The protein below binds the small molecule below.
Small molecule (SMILES): Nc1ncnc2c1ncn2[C@@H]1O[C@H](CO[P](=O)(O)O[P](=O)(O)CP(=O)(O)O)[C@@H](O)[C@H]1O

Binding-site contacts:
Ligand atom O1G contacts residue THR669 of chain 1.A at 2.4 Å (h-bond).
Ligand atom C2 contacts residue LYS871 of chain 1.A at 3.6 Å.
Ligand atom PB contacts residue ARG909 of chain 1.A at 2.6 Å.
Ligand atom O1B contacts residue THR669 of chain 1.A at 3.7 Å.
Ligand atom O3A contacts residue ARG909 of chain 1.A at 3.4 Å (salt-bridge).
Ligand atom O1B contacts residue ARG909 of chain 1.A at 1.3 Å (salt-bridge).
Ligand atom O3G contacts residue THR669 of chain 1.A at 3.6 Å (h-bond).
Ligand atom C1' contacts residue LEU911 of chain 1.A at 3.7 Å (hydrophobic).
Ligand atom C3B contacts residue THR669 of chain 1.A at 3.2 Å.
Ligand atom C8 contacts residue PHE842 of chain 1.A at 3.4 Å (hydrophobic).
Ligand atom C4 contacts residue LEU911 of chain 1.A at 2.4 Å (hydrophobic).
Ligand atom O3' contacts residue ASP991 of chain 1.A at 3.4 Å (salt-bridge).
Ligand atom C2 contacts residue LEU911 of chain 1.A at 1.9 Å (hydrophobic).
Ligand atom N6 contacts residue GLU801 of chain 1.A at 3.4 Å (salt-bridge).
Ligand atom O3G contacts residue MG1 of chain 1.E at 2.2 Å.
Ligand atom O1G contacts residue THR989 of chain 1.A at 2.9 Å (h-bond).
Ligand atom O1G contacts residue LYS668 of chain 1.A at 3.0 Å (salt-bridge).
Ligand atom N3 contacts residue LEU911 of chain 1.A at 1.4 Å.
Ligand atom O2G contacts residue THR989 of chain 1.A at 2.8 Å (h-bond).
Ligand atom N9 contacts residue LEU911 of chain 1.A at 3.3 Å.
Ligand atom N7 contacts residue PHE842 of chain 1.A at 3.3 Å.
Ligand atom O1A contacts residue SER844 of chain 1.A at 2.8 Å (h-bond).
Ligand atom C5' contacts residue LYS847 of chain 1.A at 3.6 Å.
Ligand atom O3' contacts residue THR910 of chain 1.A at 3.6 Å.
Ligand atom C5' contacts residue GLY990 of chain 1.A at 3.3 Å.
Ligand atom PG contacts residue THR669 of chain 1.A at 3.2 Å.
Ligand atom C6 contacts residue LEU911 of chain 1.A at 3.6 Å (hydrophobic).
Ligand atom O2B contacts residue ARG909 of chain 1.A at 3.3 Å (salt-bridge).
Ligand atom PG contacts residue THR989 of chain 1.A at 3.4 Å.
Ligand atom O3G contacts residue LYS668 of chain 1.A at 3.6 Å.
Ligand atom C5 contacts residue LEU911 of chain 1.A at 3.4 Å (hydrophobic).
Ligand atom N1 contacts residue LEU911 of chain 1.A at 3.0 Å.
Ligand atom N7 contacts residue ASP800 of chain 1.A at 3.6 Å (salt-bridge).
Ligand atom O2' contacts residue LEU911 of chain 1.A at 3.4 Å.
Ligand atom O2B contacts residue THR989 of chain 1.A at 3.7 Å.
Ligand atom O2A contacts residue GLY990 of chain 1.A at 3.7 Å.
Ligand atom PG contacts residue MG1 of chain 1.E at 3.7 Å.
Ligand atom C8 contacts residue ASP800 of chain 1.A at 3.6 Å.
Ligand atom O2' contacts residue THR910 of chain 1.A at 2.9 Å (h-bond).
Ligand atom O2B contacts residue ASP991 of chain 1.A at 3.6 Å.

Sequence of chain 1.A:
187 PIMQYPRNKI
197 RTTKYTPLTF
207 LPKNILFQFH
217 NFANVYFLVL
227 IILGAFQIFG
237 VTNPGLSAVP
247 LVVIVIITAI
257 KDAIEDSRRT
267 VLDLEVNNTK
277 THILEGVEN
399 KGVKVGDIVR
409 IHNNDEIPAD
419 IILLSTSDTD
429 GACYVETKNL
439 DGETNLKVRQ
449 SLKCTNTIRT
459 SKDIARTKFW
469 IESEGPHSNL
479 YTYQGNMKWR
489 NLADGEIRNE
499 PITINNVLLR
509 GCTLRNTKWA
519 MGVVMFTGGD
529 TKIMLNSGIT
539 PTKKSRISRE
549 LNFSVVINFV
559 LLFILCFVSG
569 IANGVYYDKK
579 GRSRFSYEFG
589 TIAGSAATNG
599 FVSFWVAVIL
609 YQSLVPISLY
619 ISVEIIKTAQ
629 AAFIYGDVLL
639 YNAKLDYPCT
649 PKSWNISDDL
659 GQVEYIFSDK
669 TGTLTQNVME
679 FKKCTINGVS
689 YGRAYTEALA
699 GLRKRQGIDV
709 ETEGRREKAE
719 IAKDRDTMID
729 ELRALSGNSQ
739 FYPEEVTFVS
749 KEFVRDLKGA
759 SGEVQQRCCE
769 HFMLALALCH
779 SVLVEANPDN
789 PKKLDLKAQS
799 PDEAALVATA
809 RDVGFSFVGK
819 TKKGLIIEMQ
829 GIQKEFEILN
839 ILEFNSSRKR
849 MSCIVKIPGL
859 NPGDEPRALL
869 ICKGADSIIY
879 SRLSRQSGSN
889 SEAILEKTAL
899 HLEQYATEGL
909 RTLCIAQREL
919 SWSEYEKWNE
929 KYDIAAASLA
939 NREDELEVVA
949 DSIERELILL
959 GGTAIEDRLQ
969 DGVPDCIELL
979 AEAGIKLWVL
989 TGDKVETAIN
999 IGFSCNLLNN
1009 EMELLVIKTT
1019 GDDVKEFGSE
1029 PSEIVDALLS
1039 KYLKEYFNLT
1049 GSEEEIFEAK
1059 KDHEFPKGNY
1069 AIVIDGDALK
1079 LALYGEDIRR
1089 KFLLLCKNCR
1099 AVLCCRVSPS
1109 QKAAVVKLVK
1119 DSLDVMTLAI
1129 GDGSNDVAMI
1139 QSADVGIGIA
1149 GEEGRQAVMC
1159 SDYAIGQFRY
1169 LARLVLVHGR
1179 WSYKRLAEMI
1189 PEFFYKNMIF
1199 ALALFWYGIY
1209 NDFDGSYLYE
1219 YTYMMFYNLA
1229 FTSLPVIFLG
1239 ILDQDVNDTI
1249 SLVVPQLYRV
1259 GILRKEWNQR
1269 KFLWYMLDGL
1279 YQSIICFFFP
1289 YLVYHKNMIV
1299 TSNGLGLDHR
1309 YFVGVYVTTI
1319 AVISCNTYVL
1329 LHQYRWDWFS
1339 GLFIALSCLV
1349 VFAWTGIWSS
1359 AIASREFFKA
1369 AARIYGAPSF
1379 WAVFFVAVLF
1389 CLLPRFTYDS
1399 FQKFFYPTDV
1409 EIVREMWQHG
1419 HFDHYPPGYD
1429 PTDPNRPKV